Sequence of chain 1.B:
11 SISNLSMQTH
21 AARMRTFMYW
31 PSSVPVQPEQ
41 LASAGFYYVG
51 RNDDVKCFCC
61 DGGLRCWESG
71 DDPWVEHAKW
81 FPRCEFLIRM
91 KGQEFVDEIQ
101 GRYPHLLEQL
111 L

Binding-site contacts:
Ligand atom CCY contacts residue GLY63 of chain 1.B at 3.5 Å.
Ligand atom OAJ contacts residue ARG65 of chain 1.D at 3.1 Å (salt-bridge).
Ligand atom CCV contacts residue CYS66 of chain 1.D at 3.0 Å (hydrophobic).
Ligand atom O contacts residue GLU76 of chain 1.B at 3.3 Å (salt-bridge).
Ligand atom CCV contacts residue ARG65 of chain 1.D at 3.4 Å.
Ligand atom CAU contacts residue ARG65 of chain 1.D at 3.5 Å.
Ligand atom OAI contacts residue LEU64 of chain 1.B at 3.5 Å.
Ligand atom NCB contacts residue CYS66 of chain 1.D at 3.0 Å (h-bond).
Ligand atom CAU contacts residue GLY63 of chain 1.D at 3.4 Å.
Ligand atom NCF contacts residue ARG65 of chain 1.D at 3.0 Å (salt-bridge).
Ligand atom CAQ contacts residue LEU64 of chain 1.D at 3.4 Å (hydrophobic).
Ligand atom CAQ contacts residue GLY63 of chain 1.D at 3.6 Å.
Ligand atom CAC contacts residue ASP71 of chain 1.B at 3.2 Å.
Ligand atom CAB contacts residue ARG65 of chain 1.D at 3.5 Å.
Ligand atom CA contacts residue CYS66 of chain 1.B at 3.4 Å (hydrophobic).
Ligand atom CAD contacts residue ASP71 of chain 1.D at 3.3 Å.
Ligand atom CAP contacts residue LEU64 of chain 1.B at 3.2 Å (hydrophobic).
Ligand atom N contacts residue CYS66 of chain 1.B at 3.2 Å (h-bond).
Ligand atom OAF contacts residue GLU76 of chain 1.D at 3.4 Å (salt-bridge).
Ligand atom CAU contacts residue LEU64 of chain 1.D at 3.5 Å (hydrophobic).
Ligand atom CA contacts residue ARG65 of chain 1.B at 3.4 Å.
Ligand atom CAT contacts residue LEU64 of chain 1.B at 3.5 Å (hydrophobic).
Ligand atom NCE contacts residue ARG65 of chain 1.B at 3.1 Å (salt-bridge).
Ligand atom CB contacts residue ASP71 of chain 1.B at 3.3 Å.
Ligand atom CAT contacts residue ARG65 of chain 1.B at 3.5 Å.
Ligand atom CAN contacts residue GLY63 of chain 1.D at 3.6 Å.
Ligand atom CBD contacts residue ASP71 of chain 1.D at 3.2 Å.
Ligand atom CCZ contacts residue GLY63 of chain 1.D at 3.4 Å.
Ligand atom N contacts residue ASP71 of chain 1.B at 3.2 Å (salt-bridge).
Ligand atom NCB contacts residue ASP71 of chain 1.D at 3.4 Å (salt-bridge).
Ligand atom CAT contacts residue GLY63 of chain 1.B at 3.5 Å.
Ligand atom CDA contacts residue ARG65 of chain 1.B at 3.5 Å.
Ligand atom NCC contacts residue GLY63 of chain 1.B at 2.9 Å (h-bond).
Ligand atom CAQ contacts residue ARG65 of chain 1.D at 3.6 Å.
Ligand atom CAP contacts residue ASP54 of chain 1.B at 3.5 Å.
Ligand atom OAK contacts residue CYS66 of chain 1.B at 3.4 Å.
Ligand atom NCD contacts residue GLY63 of chain 1.D at 3.0 Å (h-bond).
Ligand atom CCO contacts residue ARG65 of chain 1.B at 3.6 Å.
Ligand atom CBG contacts residue LEU110 of chain 1.D at 3.3 Å (hydrophobic).
Ligand atom OAI contacts residue ARG65 of chain 1.B at 3.1 Å (salt-bridge).

The protein below binds the small molecule below.
Small molecule (SMILES): CC[C@H](NC)C(=O)N[C@@H]1C(=O)N2[C@@H](CC[C@@H]1CO)CC[C@H]2C(=O)N[C@@H](c1ccccc1)c1cn(CCCCc2ccc(CCCCn3cc([C@@H](NC(=O)[C@@H]4CC[C@@H]5CC[C@H](CO)[C@H](NC(=O)[C@H](CC)NC)C(=O)N54)c4ccccc4)nn3)cc2)nn1

Sequence of chain 1.D:
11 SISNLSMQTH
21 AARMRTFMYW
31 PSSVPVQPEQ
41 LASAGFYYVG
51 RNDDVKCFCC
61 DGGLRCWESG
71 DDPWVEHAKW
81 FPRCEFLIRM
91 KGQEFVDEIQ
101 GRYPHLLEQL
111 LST